Binding-site contacts:
Ligand atom C7 contacts residue ASN246 of chain 1.B at 4.1 Å.
Ligand atom C2 contacts residue ASN246 of chain 1.B at 2.5 Å.
Ligand atom C1 contacts residue ASN246 of chain 1.B at 1.4 Å.
Ligand atom C4 contacts residue ARG225 of chain 1.B at 4.5 Å.
Ligand atom C3 contacts residue ASN246 of chain 1.B at 3.3 Å.
Ligand atom C5 contacts residue ARG225 of chain 1.B at 4.2 Å.
Ligand atom C6 contacts residue ARG225 of chain 1.B at 3.7 Å.
Ligand atom O3 contacts residue ARG225 of chain 1.B at 4.2 Å.
Ligand atom O6 contacts residue ARG225 of chain 1.B at 4.3 Å.
Ligand atom N2 contacts residue ASN246 of chain 1.B at 3.6 Å.
Ligand atom C8 contacts residue ASN246 of chain 1.B at 4.3 Å.
Ligand atom O3 contacts residue GLN273 of chain 1.B at 3.3 Å (h-bond).
Ligand atom C4 contacts residue ASN246 of chain 1.B at 4.1 Å.
Ligand atom O3 contacts residue ASN246 of chain 1.B at 3.2 Å (h-bond).
Ligand atom C6 contacts residue ASN246 of chain 1.B at 4.3 Å.
Ligand atom C5 contacts residue ASN246 of chain 1.B at 3.6 Å.
Ligand atom O5 contacts residue ASN246 of chain 1.B at 2.4 Å (h-bond).
Ligand atom O5 contacts residue ARG225 of chain 1.B at 3.8 Å.

Sequence of chain 1.B:
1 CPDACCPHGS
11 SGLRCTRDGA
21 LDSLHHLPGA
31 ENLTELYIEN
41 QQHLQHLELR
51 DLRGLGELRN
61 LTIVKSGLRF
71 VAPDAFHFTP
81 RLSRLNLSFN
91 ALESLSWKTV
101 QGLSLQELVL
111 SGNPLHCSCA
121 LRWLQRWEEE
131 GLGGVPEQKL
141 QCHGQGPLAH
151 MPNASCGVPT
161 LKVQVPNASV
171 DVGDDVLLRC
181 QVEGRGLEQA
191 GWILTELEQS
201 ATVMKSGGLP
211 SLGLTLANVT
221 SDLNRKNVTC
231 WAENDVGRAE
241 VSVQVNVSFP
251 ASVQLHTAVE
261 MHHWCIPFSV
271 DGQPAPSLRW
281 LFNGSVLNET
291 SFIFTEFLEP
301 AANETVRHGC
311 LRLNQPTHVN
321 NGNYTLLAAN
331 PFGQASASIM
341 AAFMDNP

This small molecule binds to this protein.
Small molecule (SMILES): CC(=O)N[C@H]1[C@@H](O[C@H]2[C@H](O)[C@@H](NC(C)=O)CO[C@@H]2CO)O[C@H](CO)[C@@H](O[C@@H]2O[C@H](CO)[C@@H](O)[C@H](O)[C@@H]2O)[C@@H]1O